This small molecule binds to this protein.
Small molecule (SMILES): CC(=O)N[C@@H]1[C@@H](O)[C@H](O)[C@@H](CO)O[C@H]1O

Sequence of chain 1.C:
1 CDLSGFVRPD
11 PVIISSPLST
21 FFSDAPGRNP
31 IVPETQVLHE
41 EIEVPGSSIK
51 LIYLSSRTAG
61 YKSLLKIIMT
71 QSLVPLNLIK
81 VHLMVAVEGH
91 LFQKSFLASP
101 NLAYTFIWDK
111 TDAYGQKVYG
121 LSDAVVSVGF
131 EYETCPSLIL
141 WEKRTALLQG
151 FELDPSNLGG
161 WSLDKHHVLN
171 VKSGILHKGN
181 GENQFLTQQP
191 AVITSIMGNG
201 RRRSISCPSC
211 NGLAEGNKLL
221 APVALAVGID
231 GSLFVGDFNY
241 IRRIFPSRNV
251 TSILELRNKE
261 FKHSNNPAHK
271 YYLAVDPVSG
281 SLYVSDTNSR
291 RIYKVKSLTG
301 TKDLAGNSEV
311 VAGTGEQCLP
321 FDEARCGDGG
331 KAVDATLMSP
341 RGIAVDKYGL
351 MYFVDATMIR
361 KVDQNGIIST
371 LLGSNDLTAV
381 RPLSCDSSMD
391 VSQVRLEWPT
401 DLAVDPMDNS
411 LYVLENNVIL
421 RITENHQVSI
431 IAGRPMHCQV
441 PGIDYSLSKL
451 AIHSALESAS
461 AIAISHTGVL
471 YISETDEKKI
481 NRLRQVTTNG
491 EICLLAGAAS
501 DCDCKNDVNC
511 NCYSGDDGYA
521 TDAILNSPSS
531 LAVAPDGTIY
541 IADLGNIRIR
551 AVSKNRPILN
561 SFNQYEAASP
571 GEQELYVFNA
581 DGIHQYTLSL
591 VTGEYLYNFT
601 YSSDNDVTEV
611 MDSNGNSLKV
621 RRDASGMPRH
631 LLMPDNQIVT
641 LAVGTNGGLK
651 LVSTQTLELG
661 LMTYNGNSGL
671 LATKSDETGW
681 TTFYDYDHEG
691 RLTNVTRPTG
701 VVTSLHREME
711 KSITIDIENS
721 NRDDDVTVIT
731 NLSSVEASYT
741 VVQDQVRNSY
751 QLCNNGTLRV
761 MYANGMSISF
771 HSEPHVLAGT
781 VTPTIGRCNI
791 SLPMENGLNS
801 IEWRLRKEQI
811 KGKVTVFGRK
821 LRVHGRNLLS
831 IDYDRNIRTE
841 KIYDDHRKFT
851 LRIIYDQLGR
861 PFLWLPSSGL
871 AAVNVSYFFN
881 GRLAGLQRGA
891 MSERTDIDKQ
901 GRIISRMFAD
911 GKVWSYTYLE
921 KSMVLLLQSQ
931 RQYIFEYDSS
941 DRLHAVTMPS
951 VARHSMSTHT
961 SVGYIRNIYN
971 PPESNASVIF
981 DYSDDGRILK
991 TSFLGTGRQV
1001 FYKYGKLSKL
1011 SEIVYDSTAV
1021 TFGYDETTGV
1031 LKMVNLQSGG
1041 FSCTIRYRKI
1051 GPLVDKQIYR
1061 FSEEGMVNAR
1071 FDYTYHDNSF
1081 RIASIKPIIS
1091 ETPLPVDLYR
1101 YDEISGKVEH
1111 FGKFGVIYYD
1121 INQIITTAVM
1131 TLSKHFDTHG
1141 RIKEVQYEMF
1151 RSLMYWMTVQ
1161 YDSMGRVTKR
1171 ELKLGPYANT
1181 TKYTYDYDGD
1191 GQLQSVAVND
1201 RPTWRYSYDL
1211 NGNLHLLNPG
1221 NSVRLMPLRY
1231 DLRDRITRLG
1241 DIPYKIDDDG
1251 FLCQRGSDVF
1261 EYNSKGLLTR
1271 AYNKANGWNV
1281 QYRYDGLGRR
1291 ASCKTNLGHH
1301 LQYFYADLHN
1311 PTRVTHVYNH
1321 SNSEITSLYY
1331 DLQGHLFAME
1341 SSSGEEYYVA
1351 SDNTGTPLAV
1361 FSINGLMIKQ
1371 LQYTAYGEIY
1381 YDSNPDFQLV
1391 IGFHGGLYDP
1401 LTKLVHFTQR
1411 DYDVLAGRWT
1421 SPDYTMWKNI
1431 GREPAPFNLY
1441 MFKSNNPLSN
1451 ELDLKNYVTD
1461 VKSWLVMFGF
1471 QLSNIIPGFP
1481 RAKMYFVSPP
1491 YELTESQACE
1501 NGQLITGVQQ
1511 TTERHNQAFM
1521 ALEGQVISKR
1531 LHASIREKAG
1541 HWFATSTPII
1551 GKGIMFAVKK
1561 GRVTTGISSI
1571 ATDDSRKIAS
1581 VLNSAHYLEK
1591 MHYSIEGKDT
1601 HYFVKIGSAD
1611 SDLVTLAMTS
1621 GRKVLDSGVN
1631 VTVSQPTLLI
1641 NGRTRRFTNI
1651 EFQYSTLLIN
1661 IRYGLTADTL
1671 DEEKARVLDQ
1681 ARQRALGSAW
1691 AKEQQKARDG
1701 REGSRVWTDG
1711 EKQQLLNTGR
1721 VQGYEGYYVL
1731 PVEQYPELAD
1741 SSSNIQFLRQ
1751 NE

Binding-site contacts:
Ligand atom C8 contacts residue ASN1179 of chain 1.C at 3.6 Å.
Ligand atom C5 contacts residue ASN1179 of chain 1.C at 3.6 Å.
Ligand atom O7 contacts residue ASN1179 of chain 1.C at 4.0 Å.
Ligand atom C2 contacts residue ASN1179 of chain 1.C at 2.4 Å.
Ligand atom O5 contacts residue ASN1179 of chain 1.C at 2.3 Å (h-bond).
Ligand atom C4 contacts residue ASN1179 of chain 1.C at 4.1 Å.
Ligand atom C1 contacts residue ASN1179 of chain 1.C at 1.4 Å.
Ligand atom C3 contacts residue ASN1179 of chain 1.C at 3.8 Å.
Ligand atom C7 contacts residue ASN1179 of chain 1.C at 3.3 Å.
Ligand atom N2 contacts residue ASN1179 of chain 1.C at 3.0 Å (h-bond).